Binding-site contacts:
Ligand atom CH2 contacts residue PHE5 of chain 1.D at 3.8 Å (hydrophobic).
Ligand atom CZ2 contacts residue ASP132 of chain 1.D at 4.1 Å.
Ligand atom CH2 contacts residue GLY7 of chain 1.D at 3.9 Å.
Ligand atom CE3 contacts residue GLY7 of chain 1.D at 3.6 Å.
Ligand atom CA contacts residue GLN9 of chain 1.D at 4.2 Å.
Ligand atom CZ3 contacts residue MSE129 of chain 1.D at 4.0 Å.
Ligand atom C contacts residue GLN147 of chain 1.D at 3.8 Å.
Ligand atom CG contacts residue GLY7 of chain 1.D at 3.7 Å.
Ligand atom N contacts residue GLN147 of chain 1.D at 3.9 Å.
Ligand atom CZ2 contacts residue MSE129 of chain 1.D at 3.8 Å.
Ligand atom CA contacts residue GLN147 of chain 1.D at 4.0 Å.
Ligand atom CE3 contacts residue MSE129 of chain 1.D at 3.9 Å.
Ligand atom CE3 contacts residue VAL143 of chain 1.D at 4.0 Å (hydrophobic).
Ligand atom CB contacts residue GLY7 of chain 1.D at 3.6 Å.
Ligand atom CD2 contacts residue MSE129 of chain 1.D at 4.0 Å.
Ligand atom CB contacts residue GLN9 of chain 1.D at 3.9 Å.
Ligand atom NE1 contacts residue ASP132 of chain 1.D at 3.0 Å (salt-bridge).
Ligand atom NE1 contacts residue MSE129 of chain 1.D at 3.6 Å.
Ligand atom N contacts residue MSE129 of chain 1.D at 3.5 Å (h-bond).
Ligand atom CZ2 contacts residue GLY7 of chain 1.D at 4.2 Å.
Ligand atom O contacts residue GLN9 of chain 1.D at 3.7 Å.
Ligand atom CZ2 contacts residue PHE5 of chain 1.D at 3.7 Å (hydrophobic).
Ligand atom NE1 contacts residue HIS43 of chain 1.D at 3.6 Å.
Ligand atom CZ3 contacts residue VAL141 of chain 1.D at 3.7 Å (hydrophobic).
Ligand atom CZ3 contacts residue GLY7 of chain 1.D at 3.7 Å.
Ligand atom OXT contacts residue GLN9 of chain 1.D at 3.6 Å.
Ligand atom CD1 contacts residue HIS43 of chain 1.D at 3.5 Å.
Ligand atom CE2 contacts residue GLY7 of chain 1.D at 3.9 Å.
Ligand atom CZ3 contacts residue VAL143 of chain 1.D at 3.6 Å (hydrophobic).
Ligand atom CE2 contacts residue ASP132 of chain 1.D at 3.9 Å.
Ligand atom CH2 contacts residue ILE133 of chain 1.D at 3.6 Å (hydrophobic).
Ligand atom CZ2 contacts residue ILE133 of chain 1.D at 3.8 Å (hydrophobic).
Ligand atom CH2 contacts residue VAL141 of chain 1.D at 3.7 Å (hydrophobic).
Ligand atom NE1 contacts residue VAL40 of chain 1.D at 3.7 Å.
Ligand atom CE2 contacts residue MSE129 of chain 1.D at 3.6 Å.
Ligand atom OXT contacts residue GLN147 of chain 1.D at 3.7 Å.
Ligand atom CD1 contacts residue VAL40 of chain 1.D at 3.7 Å (hydrophobic).
Ligand atom CD2 contacts residue GLY7 of chain 1.D at 3.7 Å.
Ligand atom C contacts residue GLN9 of chain 1.D at 3.6 Å.
Ligand atom CD1 contacts residue ASP132 of chain 1.D at 3.9 Å.

Sequence of chain 1.D:
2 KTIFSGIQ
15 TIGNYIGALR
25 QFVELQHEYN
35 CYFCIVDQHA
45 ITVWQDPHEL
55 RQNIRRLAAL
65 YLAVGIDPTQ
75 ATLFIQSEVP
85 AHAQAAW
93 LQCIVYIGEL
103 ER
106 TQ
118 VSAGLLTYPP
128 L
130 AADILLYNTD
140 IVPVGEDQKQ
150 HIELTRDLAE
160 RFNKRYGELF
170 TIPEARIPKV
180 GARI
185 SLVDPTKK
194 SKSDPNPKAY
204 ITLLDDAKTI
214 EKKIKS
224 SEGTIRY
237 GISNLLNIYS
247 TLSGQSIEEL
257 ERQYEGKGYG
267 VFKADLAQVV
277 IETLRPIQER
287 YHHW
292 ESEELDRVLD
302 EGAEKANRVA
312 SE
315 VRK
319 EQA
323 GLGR

The protein below binds the small molecule below.
Small molecule (SMILES): N[C@@H](Cc1c[nH]c2ccccc12)C(=O)O